Sequence of chain 50.D:
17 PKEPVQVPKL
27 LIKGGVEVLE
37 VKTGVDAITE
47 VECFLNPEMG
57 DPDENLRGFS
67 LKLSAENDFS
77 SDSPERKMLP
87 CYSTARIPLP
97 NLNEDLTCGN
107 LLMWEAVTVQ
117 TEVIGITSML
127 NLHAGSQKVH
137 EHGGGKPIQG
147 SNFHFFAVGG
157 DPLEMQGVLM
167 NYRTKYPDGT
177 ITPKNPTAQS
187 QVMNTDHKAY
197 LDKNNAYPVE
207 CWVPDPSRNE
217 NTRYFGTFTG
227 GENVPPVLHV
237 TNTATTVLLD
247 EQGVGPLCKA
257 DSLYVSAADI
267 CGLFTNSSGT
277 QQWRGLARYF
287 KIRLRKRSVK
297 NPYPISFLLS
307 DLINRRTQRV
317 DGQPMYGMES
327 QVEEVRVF

Sequence of chain 50.C:
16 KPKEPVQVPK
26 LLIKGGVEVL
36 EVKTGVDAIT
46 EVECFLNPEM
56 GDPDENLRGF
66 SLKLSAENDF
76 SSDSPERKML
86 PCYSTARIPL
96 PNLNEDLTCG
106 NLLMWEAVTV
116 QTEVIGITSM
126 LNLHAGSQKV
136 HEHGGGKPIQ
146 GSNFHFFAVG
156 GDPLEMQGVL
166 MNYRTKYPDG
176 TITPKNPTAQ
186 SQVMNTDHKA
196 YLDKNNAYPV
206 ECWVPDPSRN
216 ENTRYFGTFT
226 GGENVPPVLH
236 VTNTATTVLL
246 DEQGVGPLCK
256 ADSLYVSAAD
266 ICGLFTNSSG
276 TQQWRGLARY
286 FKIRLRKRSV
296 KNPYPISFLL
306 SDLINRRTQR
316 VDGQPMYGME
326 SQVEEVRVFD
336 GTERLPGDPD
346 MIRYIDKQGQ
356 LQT

Binding-site contacts:
Ligand atom C11 contacts residue HIS138 of chain 50.B at 3.1 Å.
Ligand atom C11 contacts residue ASN272 of chain 50.C at 3.6 Å.
Ligand atom O1A contacts residue LYS68 of chain 50.C at 2.8 Å.
Ligand atom O9 contacts residue LEU67 of chain 50.C at 3.4 Å.
Ligand atom C6 contacts residue ASN272 of chain 50.C at 3.7 Å.
Ligand atom C7 contacts residue GLN278 of chain 50.C at 3.8 Å.
Ligand atom C10 contacts residue ASN272 of chain 50.C at 3.9 Å.
Ligand atom C11 contacts residue PHE270 of chain 50.C at 3.8 Å (hydrophobic).
Ligand atom O8 contacts residue ASN272 of chain 50.C at 3.4 Å (h-bond).
Ligand atom O1A contacts residue ASN272 of chain 50.C at 3.6 Å (h-bond).
Ligand atom O8 contacts residue THR276 of chain 50.C at 3.6 Å.
Ligand atom C11 contacts residue PHE75 of chain 50.D at 3.3 Å (hydrophobic).
Ligand atom C10 contacts residue PHE75 of chain 50.D at 4.1 Å (hydrophobic).
Ligand atom O1B contacts residue SER274 of chain 50.C at 2.9 Å (h-bond).
Ligand atom C1 contacts residue THR276 of chain 50.C at 3.2 Å.
Ligand atom O1B contacts residue THR276 of chain 50.C at 3.5 Å (h-bond).
Ligand atom O7 contacts residue LEU62 of chain 50.C at 4.0 Å.
Ligand atom C1 contacts residue ASN272 of chain 50.C at 4.1 Å.
Ligand atom O1B contacts residue LYS68 of chain 50.C at 3.9 Å.
Ligand atom O9 contacts residue GLN278 of chain 50.C at 3.9 Å.
Ligand atom O1A contacts residue THR276 of chain 50.C at 2.3 Å (h-bond).
Ligand atom C11 contacts residue SER274 of chain 50.C at 4.1 Å.
Ligand atom C6 contacts residue LYS68 of chain 50.C at 4.2 Å.
Ligand atom C11 contacts residue THR276 of chain 50.C at 3.3 Å.
Ligand atom C10 contacts residue GLN278 of chain 50.C at 4.0 Å.
Ligand atom O8 contacts residue LYS68 of chain 50.C at 3.4 Å.
Ligand atom C1 contacts residue SER274 of chain 50.C at 4.1 Å.
Ligand atom C9 contacts residue LEU67 of chain 50.C at 4.1 Å (hydrophobic).
Ligand atom C8 contacts residue GLN278 of chain 50.C at 3.6 Å.
Ligand atom C9 contacts residue LYS68 of chain 50.C at 3.8 Å.
Ligand atom N5 contacts residue GLN278 of chain 50.C at 3.7 Å.
Ligand atom C5 contacts residue ASN272 of chain 50.C at 4.2 Å.
Ligand atom O9 contacts residue LYS68 of chain 50.C at 2.9 Å (salt-bridge).
Ligand atom C1 contacts residue LYS68 of chain 50.C at 3.6 Å.
Ligand atom C11 contacts residue PHE65 of chain 50.C at 3.4 Å (hydrophobic).
Ligand atom C9 contacts residue GLN278 of chain 50.C at 3.1 Å.
Ligand atom C11 contacts residue GLN278 of chain 50.C at 3.5 Å.
Ligand atom N5 contacts residue ASN272 of chain 50.C at 3.2 Å (h-bond).
Ligand atom O8 contacts residue GLN278 of chain 50.C at 3.4 Å (h-bond).
Ligand atom O10 contacts residue PHE75 of chain 50.D at 3.8 Å.

Sequence of chain 50.B:
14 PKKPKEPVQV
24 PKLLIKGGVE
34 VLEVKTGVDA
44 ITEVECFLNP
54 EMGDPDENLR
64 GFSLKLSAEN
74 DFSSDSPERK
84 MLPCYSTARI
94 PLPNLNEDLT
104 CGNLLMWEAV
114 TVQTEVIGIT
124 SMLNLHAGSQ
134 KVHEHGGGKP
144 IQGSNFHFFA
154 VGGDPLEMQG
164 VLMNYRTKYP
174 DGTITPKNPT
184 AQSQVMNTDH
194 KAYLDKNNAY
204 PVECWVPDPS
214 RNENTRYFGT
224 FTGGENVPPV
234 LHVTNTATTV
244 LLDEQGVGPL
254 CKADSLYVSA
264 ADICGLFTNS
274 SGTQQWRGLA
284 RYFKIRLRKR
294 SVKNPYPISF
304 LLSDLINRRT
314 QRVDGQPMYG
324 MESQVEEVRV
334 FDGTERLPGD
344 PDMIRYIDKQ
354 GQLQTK

This small molecule binds to this protein.
Small molecule (SMILES): CC(=O)N[C@H]1[C@H]([C@H](O)[C@H](O)CO)O[C@@](O[C@H](CO)[C@@H](O)[C@@H]2O[C@@H](C(=O)O)C[C@H](O)[C@H]2NC(C)=O)(C(=O)O)C[C@@H]1O